Sequence of chain 3.B:
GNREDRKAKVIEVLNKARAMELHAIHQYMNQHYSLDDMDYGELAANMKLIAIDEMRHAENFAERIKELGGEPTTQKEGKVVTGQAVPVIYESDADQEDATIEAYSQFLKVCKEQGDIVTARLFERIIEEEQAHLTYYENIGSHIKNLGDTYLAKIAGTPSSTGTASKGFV

Binding-site contacts:
Ligand atom CGA contacts residue TYR35 of chain 3.B at 3.2 Å (hydrophobic).
Ligand atom O2B contacts residue SER168 of chain 3.B at 2.4 Å (h-bond).
Ligand atom C1B contacts residue MET57 of chain 3.A at 3.4 Å (hydrophobic).
Ligand atom FE contacts residue MET57 of chain 3.B at 2.4 Å.
Ligand atom ND contacts residue MET57 of chain 3.A at 3.2 Å (h-bond).
Ligand atom CGB contacts residue SER168 of chain 3.B at 3.0 Å.
Ligand atom NB contacts residue MET57 of chain 3.A at 3.0 Å (h-bond).
Ligand atom O1B contacts residue LYS169 of chain 3.A at 3.2 Å (salt-bridge).
Ligand atom CAC contacts residue SER168 of chain 3.A at 2.8 Å.
Ligand atom CGD contacts residue ARG20 of chain 3.B at 3.4 Å.
Ligand atom C4A contacts residue MET57 of chain 3.B at 3.5 Å (hydrophobic).
Ligand atom O1B contacts residue LYS50 of chain 3.B at 2.7 Å (salt-bridge).
Ligand atom CMB contacts residue GLU61 of chain 3.A at 3.3 Å.
Ligand atom O2D contacts residue TYR35 of chain 3.A at 2.8 Å (h-bond).
Ligand atom ND contacts residue MET57 of chain 3.B at 3.1 Å (h-bond).
Ligand atom O1C contacts residue SER168 of chain 3.B at 3.2 Å.
Ligand atom C1D contacts residue MET57 of chain 3.B at 3.3 Å (hydrophobic).
Ligand atom CBC contacts residue SER168 of chain 3.A at 2.8 Å.
Ligand atom CBC contacts residue SER168 of chain 3.B at 3.2 Å.
Ligand atom O2A contacts residue ARG20 of chain 3.A at 2.8 Å (salt-bridge).
Ligand atom NC contacts residue MET57 of chain 3.B at 2.9 Å (h-bond).
Ligand atom NC contacts residue MET57 of chain 3.A at 3.1 Å (h-bond).
Ligand atom O1A contacts residue TYR35 of chain 3.B at 2.3 Å (h-bond).
Ligand atom CMD contacts residue GLU61 of chain 3.B at 3.4 Å.
Ligand atom NA contacts residue MET57 of chain 3.B at 3.2 Å (h-bond).
Ligand atom NB contacts residue MET57 of chain 3.B at 3.1 Å (h-bond).
Ligand atom CMD contacts residue MET57 of chain 3.B at 3.3 Å (hydrophobic).
Ligand atom CGC contacts residue SER168 of chain 3.A at 2.9 Å.
Ligand atom O2C contacts residue SER168 of chain 3.B at 1.3 Å.
Ligand atom O2D contacts residue ARG20 of chain 3.B at 2.9 Å (salt-bridge).
Ligand atom O1D contacts residue ARG20 of chain 3.B at 3.2 Å (salt-bridge).
Ligand atom C1B contacts residue MET57 of chain 3.B at 3.4 Å (hydrophobic).
Ligand atom CGA contacts residue ARG20 of chain 3.A at 3.3 Å.
Ligand atom FE contacts residue MET57 of chain 3.A at 2.4 Å.
Ligand atom O1C contacts residue SER168 of chain 3.A at 2.3 Å (h-bond).
Ligand atom C4D contacts residue MET57 of chain 3.B at 3.5 Å (hydrophobic).
Ligand atom CBB contacts residue SER168 of chain 3.B at 3.0 Å.
Ligand atom NA contacts residue MET57 of chain 3.A at 3.2 Å (h-bond).
Ligand atom CGC contacts residue SER168 of chain 3.B at 2.4 Å.
Ligand atom O1A contacts residue ARG20 of chain 3.A at 2.9 Å (salt-bridge).

Sequence of chain 3.A:
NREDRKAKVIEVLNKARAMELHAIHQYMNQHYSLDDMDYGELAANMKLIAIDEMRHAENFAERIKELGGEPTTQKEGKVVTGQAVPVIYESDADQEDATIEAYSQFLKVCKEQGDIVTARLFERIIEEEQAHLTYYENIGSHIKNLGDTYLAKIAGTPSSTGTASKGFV

A protein and the small-molecule ligand that binds it are described below.
Small molecule (SMILES): CC1=C(CCC(=O)O)C2=Cc3c(CCC(=O)O)c(C)c4n3[Fe@]35n6c(c(C)c(CCC(=O)O)c6=CC1=[N+]23)=CC1=[N+]5C(=C4)C(C)=C1CCC(=O)O